Sequence of chain 1.D:
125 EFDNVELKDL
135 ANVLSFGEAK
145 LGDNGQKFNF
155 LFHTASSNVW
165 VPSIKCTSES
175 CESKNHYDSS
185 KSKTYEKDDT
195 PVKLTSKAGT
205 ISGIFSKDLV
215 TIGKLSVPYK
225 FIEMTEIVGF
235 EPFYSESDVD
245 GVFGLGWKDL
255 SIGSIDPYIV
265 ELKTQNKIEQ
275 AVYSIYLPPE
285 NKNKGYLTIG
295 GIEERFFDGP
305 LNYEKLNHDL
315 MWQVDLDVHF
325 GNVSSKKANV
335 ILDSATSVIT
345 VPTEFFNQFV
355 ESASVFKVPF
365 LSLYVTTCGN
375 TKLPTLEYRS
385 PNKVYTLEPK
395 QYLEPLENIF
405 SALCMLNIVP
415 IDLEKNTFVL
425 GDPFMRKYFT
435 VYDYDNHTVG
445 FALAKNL

The small molecule below binds the protein below.
Small molecule (SMILES): CSC[C@H](NC(=O)Cc1ccccc1)C(=O)N[C@@H](Cc1ccccc1)[C@H](O)C(=O)N1CSC(C)(C)[C@H]1C(=O)N[C@H]1c2ccccc2C[C@H]1O

Sequence of chain 1.C:
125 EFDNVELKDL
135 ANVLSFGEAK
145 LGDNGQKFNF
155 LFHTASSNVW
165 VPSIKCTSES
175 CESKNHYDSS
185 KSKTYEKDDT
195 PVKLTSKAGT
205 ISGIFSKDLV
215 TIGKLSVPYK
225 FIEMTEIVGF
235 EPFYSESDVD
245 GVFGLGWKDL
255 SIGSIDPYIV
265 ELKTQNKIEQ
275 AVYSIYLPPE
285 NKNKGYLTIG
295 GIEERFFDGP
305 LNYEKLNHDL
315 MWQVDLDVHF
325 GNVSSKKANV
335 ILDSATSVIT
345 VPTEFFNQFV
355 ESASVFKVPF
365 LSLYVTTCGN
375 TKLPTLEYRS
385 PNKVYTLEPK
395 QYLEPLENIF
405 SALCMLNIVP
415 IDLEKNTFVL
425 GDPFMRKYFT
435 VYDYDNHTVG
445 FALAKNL

Binding-site contacts:
Ligand atom CAV contacts residue MET315 of chain 1.C at 4.0 Å (hydrophobic).
Ligand atom OAF contacts residue LEU254 of chain 1.C at 3.5 Å.
Ligand atom OAF contacts residue ALA159 of chain 1.C at 4.1 Å.
Ligand atom CBB contacts residue GLU401 of chain 1.D at 3.7 Å.
Ligand atom CBK contacts residue ALA159 of chain 1.C at 3.7 Å (hydrophobic).
Ligand atom CBA contacts residue MET315 of chain 1.C at 4.0 Å (hydrophobic).
Ligand atom CAO contacts residue SER160 of chain 1.C at 4.0 Å.
Ligand atom CAR contacts residue LEU407 of chain 1.D at 3.7 Å (hydrophobic).
Ligand atom CAO contacts residue PHE404 of chain 1.D at 3.9 Å (hydrophobic).
Ligand atom CBA contacts residue GLU418 of chain 1.C at 3.6 Å.
Ligand atom CB contacts residue GLU401 of chain 1.D at 3.8 Å.
Ligand atom OAD contacts residue GLU401 of chain 1.D at 3.8 Å.
Ligand atom CBO contacts residue MET315 of chain 1.C at 3.8 Å (hydrophobic).
Ligand atom CBS contacts residue GLU401 of chain 1.D at 3.9 Å.
Ligand atom CAK contacts residue TRP164 of chain 1.C at 3.7 Å (hydrophobic).
Ligand atom NBD contacts residue GLU401 of chain 1.D at 3.1 Å (salt-bridge).
Ligand atom OAD contacts residue ALA406 of chain 1.D at 3.6 Å.
Ligand atom CAO contacts residue VAL246 of chain 1.C at 4.0 Å (hydrophobic).
Ligand atom OAD contacts residue LEU407 of chain 1.D at 3.7 Å.
Ligand atom CAQ contacts residue ASP337 of chain 1.C at 4.0 Å.
Ligand atom CBR contacts residue ALA159 of chain 1.C at 3.7 Å (hydrophobic).
Ligand atom CAV contacts residue ILE335 of chain 1.C at 3.9 Å (hydrophobic).
Ligand atom C contacts residue GLU401 of chain 1.D at 3.8 Å.
Ligand atom OAG contacts residue ALA159 of chain 1.C at 3.7 Å.
Ligand atom CBN contacts residue MET315 of chain 1.C at 3.8 Å (hydrophobic).
Ligand atom CAK contacts residue PHE404 of chain 1.D at 3.8 Å (hydrophobic).
Ligand atom CAW contacts residue MET315 of chain 1.C at 3.8 Å (hydrophobic).
Ligand atom OAI contacts residue HIS157 of chain 1.C at 3.4 Å.
Ligand atom CAA contacts residue GLU401 of chain 1.D at 4.0 Å.
Ligand atom CAO contacts residue TRP164 of chain 1.C at 3.8 Å (hydrophobic).
Ligand atom CAL contacts residue LEU407 of chain 1.D at 3.7 Å (hydrophobic).
Ligand atom OAI contacts residue ALA159 of chain 1.C at 2.7 Å (h-bond).
Ligand atom SBF contacts residue GLU401 of chain 1.D at 3.9 Å.
Ligand atom CAW contacts residue ALA159 of chain 1.C at 4.0 Å (hydrophobic).
Ligand atom CA contacts residue GLU401 of chain 1.D at 3.2 Å.
Ligand atom OAG contacts residue SER160 of chain 1.C at 3.1 Å (h-bond).
Ligand atom CAA contacts residue ASP337 of chain 1.C at 3.5 Å.
Ligand atom CAQ contacts residue MET315 of chain 1.C at 4.0 Å (hydrophobic).
Ligand atom CAQ contacts residue ALA159 of chain 1.C at 4.1 Å (hydrophobic).
Ligand atom CAN contacts residue LEU198 of chain 1.C at 4.0 Å (hydrophobic).